Binding-site contacts:
Ligand atom C2 contacts residue ASN577 of chain 1.C at 2.5 Å.
Ligand atom C3 contacts residue ASN577 of chain 1.C at 3.8 Å.
Ligand atom C5 contacts residue ASN577 of chain 1.C at 3.7 Å.
Ligand atom C7 contacts residue ASN577 of chain 1.C at 4.0 Å.
Ligand atom C4 contacts residue ASN577 of chain 1.C at 4.3 Å.
Ligand atom C1 contacts residue ASN577 of chain 1.C at 1.5 Å.
Ligand atom O5 contacts residue ASN577 of chain 1.C at 2.4 Å (h-bond).
Ligand atom O6 contacts residue ASN577 of chain 1.C at 4.5 Å.
Ligand atom N2 contacts residue ASN577 of chain 1.C at 2.9 Å (h-bond).

Sequence of chain 1.C:
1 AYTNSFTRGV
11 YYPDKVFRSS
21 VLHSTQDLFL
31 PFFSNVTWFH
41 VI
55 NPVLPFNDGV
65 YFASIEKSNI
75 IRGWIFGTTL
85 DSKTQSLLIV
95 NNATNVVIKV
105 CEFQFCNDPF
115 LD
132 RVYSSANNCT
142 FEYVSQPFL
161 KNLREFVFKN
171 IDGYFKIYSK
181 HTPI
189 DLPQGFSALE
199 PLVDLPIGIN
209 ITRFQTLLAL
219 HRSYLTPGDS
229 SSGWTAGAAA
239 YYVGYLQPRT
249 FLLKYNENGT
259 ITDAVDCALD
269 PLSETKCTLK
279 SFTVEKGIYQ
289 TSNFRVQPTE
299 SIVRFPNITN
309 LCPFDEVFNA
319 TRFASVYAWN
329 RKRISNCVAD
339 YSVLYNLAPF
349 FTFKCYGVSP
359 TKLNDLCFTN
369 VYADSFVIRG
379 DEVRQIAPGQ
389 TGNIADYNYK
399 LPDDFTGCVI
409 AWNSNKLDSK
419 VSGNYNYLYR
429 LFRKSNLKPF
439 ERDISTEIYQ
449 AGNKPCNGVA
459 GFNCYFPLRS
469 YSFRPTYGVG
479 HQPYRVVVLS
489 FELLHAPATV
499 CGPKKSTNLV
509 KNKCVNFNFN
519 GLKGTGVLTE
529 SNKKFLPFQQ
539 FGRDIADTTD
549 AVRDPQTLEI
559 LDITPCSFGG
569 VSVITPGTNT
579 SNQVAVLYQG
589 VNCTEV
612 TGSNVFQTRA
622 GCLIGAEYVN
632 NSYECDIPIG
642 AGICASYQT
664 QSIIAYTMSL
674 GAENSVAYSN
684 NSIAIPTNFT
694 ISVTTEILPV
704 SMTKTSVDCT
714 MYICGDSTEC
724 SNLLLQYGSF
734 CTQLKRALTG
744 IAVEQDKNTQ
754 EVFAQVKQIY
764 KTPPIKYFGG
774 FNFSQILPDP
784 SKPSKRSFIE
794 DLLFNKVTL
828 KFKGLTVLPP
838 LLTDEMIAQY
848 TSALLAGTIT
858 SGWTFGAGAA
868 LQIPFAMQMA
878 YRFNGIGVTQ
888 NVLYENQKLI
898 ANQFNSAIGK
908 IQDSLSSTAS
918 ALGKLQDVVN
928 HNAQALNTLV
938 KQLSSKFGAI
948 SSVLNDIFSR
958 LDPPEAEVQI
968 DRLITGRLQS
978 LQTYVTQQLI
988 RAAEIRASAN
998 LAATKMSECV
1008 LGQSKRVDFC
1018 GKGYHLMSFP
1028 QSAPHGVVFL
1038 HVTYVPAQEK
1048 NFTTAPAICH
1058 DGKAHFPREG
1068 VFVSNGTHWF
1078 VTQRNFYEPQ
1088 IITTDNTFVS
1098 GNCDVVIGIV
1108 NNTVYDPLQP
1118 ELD

The protein below binds the small molecule below.
Small molecule (SMILES): CC(=O)N[C@@H]1[C@@H](O)[C@H](O)[C@@H](CO)O[C@H]1O